The protein below binds the small molecule below.
Small molecule (SMILES): C#Cc1ccc(/C=C/C(=O)N[C@@H](CC2CC2)C(=O)N[C@H](CCC(=O)OCC)C[C@@H]2CCNC2=O)cc1

Binding-site contacts:
Ligand atom O16 contacts residue ASN142 of chain 1.B at 3.6 Å (h-bond).
Ligand atom O12 contacts residue GLU166 of chain 1.B at 3.5 Å.
Ligand atom O12 contacts residue HIS172 of chain 1.B at 3.7 Å.
Ligand atom C31 contacts residue THR190 of chain 1.B at 3.3 Å.
Ligand atom O17 contacts residue GLY143 of chain 1.B at 3.1 Å (h-bond).
Ligand atom O03 contacts residue GLU166 of chain 1.B at 2.8 Å (salt-bridge).
Ligand atom C30 contacts residue THR190 of chain 1.B at 3.5 Å.
Ligand atom C26 contacts residue ASP187 of chain 1.B at 3.6 Å.
Ligand atom C26 contacts residue MET165 of chain 1.B at 3.6 Å (hydrophobic).
Ligand atom O12 contacts residue PHE140 of chain 1.B at 3.5 Å.
Ligand atom C30 contacts residue ALA191 of chain 1.B at 3.5 Å (hydrophobic).
Ligand atom O17 contacts residue ASN142 of chain 1.B at 3.6 Å.
Ligand atom N11 contacts residue SER1 of chain 1.A at 3.7 Å.
Ligand atom N06 contacts residue CYS145 of chain 1.B at 2.9 Å (h-bond).
Ligand atom C14 contacts residue CYS145 of chain 1.B at 2.6 Å (hydrophobic).
Ligand atom O12 contacts residue HIS163 of chain 1.B at 3.0 Å (h-bond).
Ligand atom C13 contacts residue CYS145 of chain 1.B at 1.8 Å (hydrophobic).
Ligand atom C25 contacts residue ASP187 of chain 1.B at 3.5 Å.
Ligand atom C28 contacts residue GLU166 of chain 1.B at 3.0 Å.
Ligand atom C08 contacts residue CYS145 of chain 1.B at 3.3 Å (hydrophobic).
Ligand atom C15 contacts residue CYS145 of chain 1.B at 3.5 Å (hydrophobic).
Ligand atom N11 contacts residue PHE140 of chain 1.B at 3.4 Å (h-bond).
Ligand atom O17 contacts residue SER144 of chain 1.B at 3.6 Å.
Ligand atom C10 contacts residue GLU166 of chain 1.B at 3.5 Å.
Ligand atom C21 contacts residue THR25 of chain 1.B at 3.4 Å.
Ligand atom C33 contacts residue GLU166 of chain 1.B at 3.4 Å.
Ligand atom N06 contacts residue HIS164 of chain 1.B at 2.9 Å (h-bond).
Ligand atom C20 contacts residue ASN142 of chain 1.B at 3.4 Å.
Ligand atom C07 contacts residue CYS145 of chain 1.B at 2.8 Å (hydrophobic).
Ligand atom C14 contacts residue ASN142 of chain 1.B at 3.7 Å.
Ligand atom C21 contacts residue THR26 of chain 1.B at 2.7 Å.
Ligand atom O17 contacts residue CYS145 of chain 1.B at 3.3 Å.
Ligand atom C04 contacts residue HIS164 of chain 1.B at 3.6 Å.
Ligand atom O03 contacts residue MET165 of chain 1.B at 3.1 Å.
Ligand atom C14 contacts residue HIS41 of chain 1.B at 3.3 Å.
Ligand atom C32 contacts residue GLU166 of chain 1.B at 3.5 Å.
Ligand atom C27 contacts residue GLU166 of chain 1.B at 3.6 Å.
Ligand atom N11 contacts residue GLU166 of chain 1.B at 3.1 Å (salt-bridge).
Ligand atom C15 contacts residue ASN142 of chain 1.B at 3.3 Å.
Ligand atom C18 contacts residue HIS164 of chain 1.B at 3.7 Å.

Sequence of chain 1.A:
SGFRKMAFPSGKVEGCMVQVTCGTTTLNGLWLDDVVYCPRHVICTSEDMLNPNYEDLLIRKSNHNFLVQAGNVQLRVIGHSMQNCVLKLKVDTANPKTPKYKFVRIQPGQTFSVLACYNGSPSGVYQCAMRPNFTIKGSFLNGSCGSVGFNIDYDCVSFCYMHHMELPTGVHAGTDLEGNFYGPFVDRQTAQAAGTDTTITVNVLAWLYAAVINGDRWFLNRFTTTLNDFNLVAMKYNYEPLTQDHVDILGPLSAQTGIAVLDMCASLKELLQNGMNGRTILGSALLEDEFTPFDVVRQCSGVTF

Sequence of chain 1.B:
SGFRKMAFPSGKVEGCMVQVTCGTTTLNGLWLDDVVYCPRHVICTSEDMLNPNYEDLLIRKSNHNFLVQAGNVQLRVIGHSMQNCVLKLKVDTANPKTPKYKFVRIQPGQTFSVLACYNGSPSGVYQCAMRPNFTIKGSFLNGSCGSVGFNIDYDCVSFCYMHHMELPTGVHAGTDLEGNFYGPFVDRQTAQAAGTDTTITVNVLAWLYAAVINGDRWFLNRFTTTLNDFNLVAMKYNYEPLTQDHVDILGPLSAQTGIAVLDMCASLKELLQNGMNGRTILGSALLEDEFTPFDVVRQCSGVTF